Binding-site contacts:
Ligand atom C10 contacts residue GD1 of chain 1.C at 3.6 Å.
Ligand atom C7 contacts residue GD1 of chain 1.C at 3.5 Å.
Ligand atom C4 contacts residue GD1 of chain 1.C at 3.7 Å.
Ligand atom O3 contacts residue GD1 of chain 1.B at 4.2 Å.
Ligand atom O3 contacts residue DO31 of chain 1.E at 2.6 Å (h-bond).
Ligand atom C13 contacts residue GD1 of chain 1.C at 3.6 Å.
Ligand atom O1 contacts residue DO31 of chain 1.E at 3.2 Å.
Ligand atom N4 contacts residue GD1 of chain 1.C at 2.8 Å.
Ligand atom O5 contacts residue DO31 of chain 1.E at 4.2 Å.
Ligand atom C11 contacts residue GD1 of chain 1.C at 3.4 Å.
Ligand atom O7 contacts residue GD1 of chain 1.C at 2.0 Å.
Ligand atom C14 contacts residue GD1 of chain 1.C at 3.6 Å.
Ligand atom O2 contacts residue DO31 of chain 1.E at 3.8 Å.
Ligand atom O4 contacts residue DO31 of chain 1.E at 2.5 Å (h-bond).
Ligand atom C16 contacts residue GD1 of chain 1.C at 3.4 Å.
Ligand atom N2 contacts residue GD1 of chain 1.C at 2.8 Å.
Ligand atom C6 contacts residue GD1 of chain 1.C at 3.6 Å.
Ligand atom C2 contacts residue GD1 of chain 1.C at 3.5 Å.
Ligand atom C3 contacts residue GD1 of chain 1.C at 3.7 Å.
Ligand atom C11 contacts residue DO31 of chain 1.E at 3.2 Å.
Ligand atom C9 contacts residue DO31 of chain 1.E at 3.7 Å.
Ligand atom N1 contacts residue GD1 of chain 1.C at 2.8 Å.
Ligand atom C17 contacts residue GD1 of chain 1.C at 4.1 Å.
Ligand atom O4 contacts residue GD1 of chain 1.B at 4.3 Å.
Ligand atom C1 contacts residue GD1 of chain 1.C at 3.5 Å.
Ligand atom C5 contacts residue GD1 of chain 1.C at 3.5 Å.
Ligand atom O5 contacts residue GD1 of chain 1.C at 2.6 Å.
Ligand atom C8 contacts residue GD1 of chain 1.C at 3.5 Å.
Ligand atom C12 contacts residue GD1 of chain 1.C at 3.5 Å.
Ligand atom C9 contacts residue GD1 of chain 1.C at 3.4 Å.
Ligand atom C12 contacts residue DO31 of chain 1.E at 4.3 Å.
Ligand atom O1 contacts residue GD1 of chain 1.C at 2.5 Å.
Ligand atom O3 contacts residue GD1 of chain 1.C at 2.5 Å.
Ligand atom C15 contacts residue GD1 of chain 1.C at 3.2 Å.
Ligand atom N3 contacts residue GD1 of chain 1.C at 2.9 Å.

A protein and the small-molecule ligand that binds it are described below.
Small molecule (SMILES): C[C@@H](O)CN1CCN(CC(=O)O)CCN(CC(=O)O)CCN(CC(=O)O)CC1